This protein binds this small molecule.
Small molecule (SMILES): [H]/N=C/[C@H](C[C@@H]1CCNC1=O)NC(=O)[C@@H]1[C@@H]2[C@H](CN1C(=O)[C@@H](NC(=O)C(F)(F)F)C(C)(C)C)C2(C)C

Sequence of chain 1.B:
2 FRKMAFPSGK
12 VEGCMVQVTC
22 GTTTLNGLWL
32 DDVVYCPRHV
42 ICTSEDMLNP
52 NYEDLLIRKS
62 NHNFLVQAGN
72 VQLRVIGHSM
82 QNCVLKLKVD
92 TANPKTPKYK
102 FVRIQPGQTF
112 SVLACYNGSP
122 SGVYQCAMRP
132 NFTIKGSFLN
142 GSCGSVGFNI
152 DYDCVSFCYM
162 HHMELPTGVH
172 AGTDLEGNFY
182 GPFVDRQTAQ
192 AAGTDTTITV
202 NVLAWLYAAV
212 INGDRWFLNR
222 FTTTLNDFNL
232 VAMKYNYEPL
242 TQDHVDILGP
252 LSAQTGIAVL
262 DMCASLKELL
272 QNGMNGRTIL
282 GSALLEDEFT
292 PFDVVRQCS

Binding-site contacts:
Ligand atom C19 contacts residue HIS40 of chain 1.B at 3.6 Å.
Ligand atom N2 contacts residue GLU165 of chain 1.B at 3.1 Å (salt-bridge).
Ligand atom F3 contacts residue THR189 of chain 1.B at 3.6 Å.
Ligand atom O1 contacts residue GLU165 of chain 1.B at 3.5 Å.
Ligand atom F2 contacts residue MET164 of chain 1.B at 3.1 Å.
Ligand atom F3 contacts residue PRO167 of chain 1.B at 3.4 Å.
Ligand atom O1 contacts residue HIS162 of chain 1.B at 2.8 Å (h-bond).
Ligand atom F2 contacts residue GLU165 of chain 1.B at 2.8 Å.
Ligand atom C6 contacts residue ASN141 of chain 1.B at 3.3 Å.
Ligand atom O1 contacts residue HIS171 of chain 1.B at 3.5 Å.
Ligand atom C20 contacts residue MET164 of chain 1.B at 3.5 Å (hydrophobic).
Ligand atom C22 contacts residue GLU165 of chain 1.B at 3.5 Å.
Ligand atom C9 contacts residue HIS163 of chain 1.B at 3.4 Å.
Ligand atom F3 contacts residue GLU165 of chain 1.B at 3.4 Å.
Ligand atom N1 contacts residue HIS163 of chain 1.B at 2.9 Å (h-bond).
Ligand atom C1 contacts residue HIS163 of chain 1.B at 3.6 Å.
Ligand atom N1 contacts residue CYS144 of chain 1.B at 3.0 Å (h-bond).
Ligand atom C4 contacts residue CYS144 of chain 1.B at 3.3 Å (hydrophobic).
Ligand atom O3 contacts residue GLU165 of chain 1.B at 3.0 Å (salt-bridge).
Ligand atom F1 contacts residue THR189 of chain 1.B at 2.8 Å.
Ligand atom C16 contacts residue GLU165 of chain 1.B at 3.7 Å.
Ligand atom F2 contacts residue LEU166 of chain 1.B at 3.4 Å.
Ligand atom C22 contacts residue THR189 of chain 1.B at 3.6 Å.
Ligand atom C3 contacts residue CYS144 of chain 1.B at 1.8 Å (hydrophobic).
Ligand atom O4 contacts residue GLN188 of chain 1.B at 3.3 Å.
Ligand atom O1 contacts residue PHE139 of chain 1.B at 3.5 Å.
Ligand atom O4 contacts residue THR189 of chain 1.B at 3.4 Å (h-bond).
Ligand atom C10 contacts residue GLN188 of chain 1.B at 3.5 Å.
Ligand atom C2 contacts residue CYS144 of chain 1.B at 2.8 Å (hydrophobic).
Ligand atom N5 contacts residue SER143 of chain 1.B at 3.5 Å (h-bond).
Ligand atom C22 contacts residue MET164 of chain 1.B at 3.6 Å (hydrophobic).
Ligand atom C8 contacts residue GLU165 of chain 1.B at 3.5 Å.
Ligand atom N5 contacts residue CYS144 of chain 1.B at 2.8 Å (h-bond).
Ligand atom N4 contacts residue GLU165 of chain 1.B at 2.9 Å (salt-bridge).
Ligand atom F1 contacts residue MET164 of chain 1.B at 3.2 Å.
Ligand atom N5 contacts residue GLY142 of chain 1.B at 3.4 Å (h-bond).
Ligand atom F1 contacts residue GLN191 of chain 1.B at 3.0 Å.
Ligand atom N2 contacts residue PHE139 of chain 1.B at 3.4 Å (h-bond).
Ligand atom C21 contacts residue GLU165 of chain 1.B at 3.7 Å.
Ligand atom O3 contacts residue MET164 of chain 1.B at 3.2 Å.